Sequence of chain 1.A:
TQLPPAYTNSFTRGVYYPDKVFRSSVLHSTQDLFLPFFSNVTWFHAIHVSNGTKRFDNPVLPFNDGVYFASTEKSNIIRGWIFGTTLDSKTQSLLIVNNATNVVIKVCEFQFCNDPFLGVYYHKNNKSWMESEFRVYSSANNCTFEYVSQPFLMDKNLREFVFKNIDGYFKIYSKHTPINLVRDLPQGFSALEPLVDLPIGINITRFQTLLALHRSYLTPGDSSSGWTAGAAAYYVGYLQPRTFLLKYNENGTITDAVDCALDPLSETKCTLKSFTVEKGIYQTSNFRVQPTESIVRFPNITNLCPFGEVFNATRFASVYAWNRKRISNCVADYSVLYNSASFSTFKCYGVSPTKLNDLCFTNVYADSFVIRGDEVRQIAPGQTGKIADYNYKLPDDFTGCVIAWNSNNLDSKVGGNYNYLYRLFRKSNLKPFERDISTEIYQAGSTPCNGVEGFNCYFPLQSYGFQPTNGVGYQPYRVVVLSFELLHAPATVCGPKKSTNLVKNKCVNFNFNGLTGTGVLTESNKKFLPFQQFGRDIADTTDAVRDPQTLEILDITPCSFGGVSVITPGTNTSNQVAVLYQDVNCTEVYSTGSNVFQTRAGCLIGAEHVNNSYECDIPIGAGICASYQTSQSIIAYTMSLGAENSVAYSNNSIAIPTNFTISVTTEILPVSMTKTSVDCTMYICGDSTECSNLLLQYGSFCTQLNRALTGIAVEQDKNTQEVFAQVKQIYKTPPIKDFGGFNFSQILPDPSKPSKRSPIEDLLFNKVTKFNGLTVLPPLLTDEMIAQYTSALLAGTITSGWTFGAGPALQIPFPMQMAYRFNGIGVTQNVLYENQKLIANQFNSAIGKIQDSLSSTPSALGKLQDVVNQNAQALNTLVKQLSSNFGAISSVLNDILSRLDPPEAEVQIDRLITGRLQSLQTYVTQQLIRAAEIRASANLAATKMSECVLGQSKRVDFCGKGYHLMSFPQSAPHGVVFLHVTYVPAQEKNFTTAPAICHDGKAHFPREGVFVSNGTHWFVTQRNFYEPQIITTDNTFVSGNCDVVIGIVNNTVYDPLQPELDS

This small molecule binds to this protein.
Small molecule (SMILES): CC(=O)N[C@@H]1[C@@H](O)[C@H](O)[C@@H](CO)O[C@H]1O

Binding-site contacts:
Ligand atom C3 contacts residue ASN616 of chain 1.A at 3.8 Å.
Ligand atom C2 contacts residue ASN616 of chain 1.A at 2.5 Å.
Ligand atom O5 contacts residue THR618 of chain 1.A at 4.0 Å.
Ligand atom C4 contacts residue ASN616 of chain 1.A at 4.2 Å.
Ligand atom C1 contacts residue ASN616 of chain 1.A at 1.4 Å.
Ligand atom O5 contacts residue ASN616 of chain 1.A at 2.3 Å (h-bond).
Ligand atom C5 contacts residue ASN616 of chain 1.A at 3.6 Å.
Ligand atom O7 contacts residue ASN616 of chain 1.A at 4.1 Å.
Ligand atom N2 contacts residue ASN616 of chain 1.A at 3.0 Å (h-bond).
Ligand atom C7 contacts residue ASN616 of chain 1.A at 3.8 Å.